Sequence of chain 1.A:
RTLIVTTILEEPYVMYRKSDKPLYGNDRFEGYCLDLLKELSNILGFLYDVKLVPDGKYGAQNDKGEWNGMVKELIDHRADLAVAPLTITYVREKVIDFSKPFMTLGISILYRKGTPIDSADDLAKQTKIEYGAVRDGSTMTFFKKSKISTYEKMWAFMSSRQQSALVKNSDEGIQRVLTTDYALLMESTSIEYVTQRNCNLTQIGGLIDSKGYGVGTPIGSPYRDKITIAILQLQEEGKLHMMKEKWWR

The small molecule below binds the protein below.
Small molecule (SMILES): C=C(C)[C@H]1CN[C@H](C(=O)O)[C@H]1CC(=O)O

Binding-site contacts:
Ligand atom O contacts residue ARG95 of chain 1.A at 2.8 Å (salt-bridge).
Ligand atom OXT contacts residue GLY140 of chain 1.A at 3.7 Å.
Ligand atom OXT contacts residue ARG95 of chain 1.A at 2.8 Å (salt-bridge).
Ligand atom OXT contacts residue SER141 of chain 1.A at 2.9 Å (h-bond).
Ligand atom OD1 contacts residue GLU190 of chain 1.A at 3.6 Å.
Ligand atom CG1 contacts residue SER141 of chain 1.A at 4.1 Å.
Ligand atom N contacts residue THR90 of chain 1.A at 3.1 Å (h-bond).
Ligand atom N contacts residue PRO88 of chain 1.A at 2.8 Å (h-bond).
Ligand atom CD contacts residue PRO88 of chain 1.A at 3.1 Å (hydrophobic).
Ligand atom CD2 contacts residue TYR61 of chain 1.A at 3.3 Å (hydrophobic).
Ligand atom CD contacts residue TYR61 of chain 1.A at 3.5 Å (hydrophobic).
Ligand atom CG1 contacts residue THR142 of chain 1.A at 3.1 Å.
Ligand atom CA contacts residue GLU190 of chain 1.A at 3.4 Å.
Ligand atom CA contacts residue THR90 of chain 1.A at 3.2 Å.
Ligand atom CD2 contacts residue SER173 of chain 1.A at 3.6 Å.
Ligand atom OD2 contacts residue GLY140 of chain 1.A at 3.3 Å.
Ligand atom O contacts residue LEU89 of chain 1.A at 3.7 Å.
Ligand atom N contacts residue GLU190 of chain 1.A at 2.8 Å (salt-bridge).
Ligand atom CD contacts residue GLU190 of chain 1.A at 3.5 Å.
Ligand atom C contacts residue SER141 of chain 1.A at 3.4 Å.
Ligand atom CG contacts residue TYR61 of chain 1.A at 3.5 Å (hydrophobic).
Ligand atom OD2 contacts residue SER141 of chain 1.A at 3.0 Å (h-bond).
Ligand atom CD1 contacts residue TYR61 of chain 1.A at 3.5 Å (hydrophobic).
Ligand atom O contacts residue PRO88 of chain 1.A at 3.4 Å (h-bond).
Ligand atom C contacts residue ARG95 of chain 1.A at 3.3 Å.
Ligand atom CD2 contacts residue GLU13 of chain 1.A at 3.3 Å.
Ligand atom CG2 contacts residue GLU13 of chain 1.A at 4.2 Å.
Ligand atom O contacts residue TYR61 of chain 1.A at 3.7 Å.
Ligand atom CG1 contacts residue GLU190 of chain 1.A at 3.9 Å.
Ligand atom CB1 contacts residue GLU190 of chain 1.A at 3.6 Å.
Ligand atom CG2 contacts residue TYR61 of chain 1.A at 3.4 Å (hydrophobic).
Ligand atom CA contacts residue PRO88 of chain 1.A at 4.1 Å (hydrophobic).
Ligand atom O contacts residue THR90 of chain 1.A at 2.9 Å (h-bond).
Ligand atom CB contacts residue GLU190 of chain 1.A at 4.0 Å.
Ligand atom CD1 contacts residue VAL137 of chain 1.A at 3.8 Å (hydrophobic).
Ligand atom CA contacts residue SER141 of chain 1.A at 3.4 Å.
Ligand atom OD1 contacts residue THR142 of chain 1.A at 2.5 Å (h-bond).
Ligand atom OD2 contacts residue THR142 of chain 1.A at 2.9 Å (h-bond).
Ligand atom N contacts residue TYR216 of chain 1.A at 3.9 Å.
Ligand atom C contacts residue THR90 of chain 1.A at 3.4 Å.